Binding-site contacts:
Ligand atom CAG contacts residue NDP1 of chain 1.N at 4.0 Å.
Ligand atom C2 contacts residue ASP31 of chain 1.D at 3.5 Å.
Ligand atom CAJ contacts residue ASP31 of chain 1.D at 3.6 Å.
Ligand atom NAI contacts residue ALA10 of chain 1.D at 3.8 Å.
Ligand atom NAH contacts residue TYR157 of chain 1.D at 3.6 Å.
Ligand atom NAH contacts residue NDP1 of chain 1.N at 3.7 Å.
Ligand atom C2 contacts residue ALA10 of chain 1.D at 3.9 Å (hydrophobic).
Ligand atom C6 contacts residue VAL8 of chain 1.D at 3.8 Å (hydrophobic).
Ligand atom C5 contacts residue NDP1 of chain 1.N at 3.8 Å.
Ligand atom NAH contacts residue VAL8 of chain 1.D at 2.9 Å (h-bond).
Ligand atom C5 contacts residue PHE35 of chain 1.D at 3.9 Å (hydrophobic).
Ligand atom N1 contacts residue PHE35 of chain 1.D at 3.6 Å.
Ligand atom NAH contacts residue PHE35 of chain 1.D at 3.6 Å.
Ligand atom NAI contacts residue ASP31 of chain 1.D at 2.8 Å (salt-bridge).
Ligand atom CAK contacts residue PHE32 of chain 1.D at 4.0 Å (hydrophobic).
Ligand atom NAH contacts residue VAL9 of chain 1.D at 4.0 Å.
Ligand atom N3 contacts residue ASP31 of chain 1.D at 2.6 Å (salt-bridge).
Ligand atom CAK contacts residue ASP31 of chain 1.D at 3.6 Å.
Ligand atom C4 contacts residue ASP31 of chain 1.D at 3.5 Å.
Ligand atom C6 contacts residue NDP1 of chain 1.N at 3.5 Å.
Ligand atom C6 contacts residue PHE35 of chain 1.D at 3.5 Å (hydrophobic).
Ligand atom NAH contacts residue VAL151 of chain 1.D at 3.0 Å (h-bond).
Ligand atom N1 contacts residue NDP1 of chain 1.N at 3.7 Å.
Ligand atom NAI contacts residue VAL9 of chain 1.D at 3.5 Å (h-bond).
Ligand atom CAN contacts residue PHE32 of chain 1.D at 3.7 Å (hydrophobic).
Ligand atom CAP contacts residue NDP1 of chain 1.N at 3.5 Å.
Ligand atom N1 contacts residue VAL9 of chain 1.D at 3.5 Å.
Ligand atom CAL contacts residue PHE35 of chain 1.D at 3.6 Å (hydrophobic).
Ligand atom CAO contacts residue LEU94 of chain 1.D at 4.0 Å (hydrophobic).
Ligand atom CAL contacts residue PHE32 of chain 1.D at 3.8 Å (hydrophobic).
Ligand atom C2 contacts residue PHE35 of chain 1.D at 4.0 Å (hydrophobic).
Ligand atom CAT contacts residue PHE35 of chain 1.D at 3.7 Å (hydrophobic).
Ligand atom NAI contacts residue VAL8 of chain 1.D at 4.0 Å.
Ligand atom CAO contacts residue MET87 of chain 1.D at 3.8 Å (hydrophobic).
Ligand atom NAI contacts residue THR172 of chain 1.D at 3.4 Å (h-bond).
Ligand atom C2 contacts residue VAL9 of chain 1.D at 3.9 Å (hydrophobic).
Ligand atom N1 contacts residue VAL8 of chain 1.D at 3.6 Å.
Ligand atom N1 contacts residue ALA10 of chain 1.D at 3.8 Å.
Ligand atom CAQ contacts residue NDP1 of chain 1.N at 3.7 Å.
Ligand atom CAR contacts residue THR83 of chain 1.D at 3.8 Å.

This small molecule binds to this protein.
Small molecule (SMILES): CCCCCCc1nc(N)nc(N)c1-c1ccccc1

Sequence of chain 1.D:
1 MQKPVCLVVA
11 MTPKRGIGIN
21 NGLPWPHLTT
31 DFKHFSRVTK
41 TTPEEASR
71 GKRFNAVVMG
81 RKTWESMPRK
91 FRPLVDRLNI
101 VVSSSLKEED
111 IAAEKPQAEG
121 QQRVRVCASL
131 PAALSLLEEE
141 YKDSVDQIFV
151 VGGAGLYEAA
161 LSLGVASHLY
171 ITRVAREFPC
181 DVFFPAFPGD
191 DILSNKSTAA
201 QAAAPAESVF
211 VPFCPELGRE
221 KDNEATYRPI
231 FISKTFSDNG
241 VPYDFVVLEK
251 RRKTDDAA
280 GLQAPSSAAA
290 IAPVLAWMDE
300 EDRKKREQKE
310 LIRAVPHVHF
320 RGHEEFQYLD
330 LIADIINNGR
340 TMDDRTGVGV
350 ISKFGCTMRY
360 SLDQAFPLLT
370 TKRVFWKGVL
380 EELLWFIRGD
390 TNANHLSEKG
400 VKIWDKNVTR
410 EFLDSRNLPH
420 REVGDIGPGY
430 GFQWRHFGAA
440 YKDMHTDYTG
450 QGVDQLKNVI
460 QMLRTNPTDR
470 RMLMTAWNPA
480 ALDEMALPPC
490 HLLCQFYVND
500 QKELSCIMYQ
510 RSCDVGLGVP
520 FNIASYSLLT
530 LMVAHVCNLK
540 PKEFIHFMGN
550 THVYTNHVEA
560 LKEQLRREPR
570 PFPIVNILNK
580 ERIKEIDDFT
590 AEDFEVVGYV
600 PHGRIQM